This protein binds this small molecule.
Small molecule (SMILES): COC[C@@H](CCO[C@H]1CC[C@@]2(C)C(=CC[C@H]3[C@@H]4C[C@@H]5O[C@]6(CC[C@@H](C)CO6)[C@@H](C)[C@@H]5[C@@]4(C)CC[C@@H]32)C1)CO[C@@H]1O[C@H](CO)[C@@H](O[C@H]2O[C@H](CO)[C@@H](O)[C@H](O)[C@H]2O)[C@H](O)[C@H]1O

Binding-site contacts:
Ligand atom C16 contacts residue ARG372 of chain 1.B at 3.9 Å.
Ligand atom C73 contacts residue PHE379 of chain 1.B at 4.1 Å (hydrophobic).
Ligand atom C09 contacts residue VAL376 of chain 1.B at 3.6 Å (hydrophobic).
Ligand atom C81 contacts residue MET308 of chain 1.B at 4.2 Å (hydrophobic).
Ligand atom C01 contacts residue THR375 of chain 1.B at 3.7 Å.
Ligand atom O72 contacts residue ALA312 of chain 1.B at 3.6 Å.
Ligand atom C12 contacts residue ALA302 of chain 1.B at 3.4 Å (hydrophobic).
Ligand atom C12 contacts residue ARG372 of chain 1.B at 3.6 Å.
Ligand atom CG1 contacts residue ARG372 of chain 1.B at 3.7 Å.
Ligand atom C15 contacts residue VAL303 of chain 1.B at 3.7 Å (hydrophobic).
Ligand atom C10 contacts residue PHE379 of chain 1.B at 4.3 Å (hydrophobic).
Ligand atom C18 contacts residue ARG372 of chain 1.B at 3.7 Å.
Ligand atom C77 contacts residue VAL311 of chain 1.B at 3.8 Å (hydrophobic).
Ligand atom C07 contacts residue VAL303 of chain 1.B at 4.0 Å (hydrophobic).
Ligand atom O20 contacts residue ARG372 of chain 1.B at 3.5 Å.
Ligand atom C75 contacts residue PHE379 of chain 1.B at 3.4 Å (hydrophobic).
Ligand atom C77 contacts residue ALA312 of chain 1.B at 3.9 Å (hydrophobic).
Ligand atom C14 contacts residue PRO304 of chain 1.B at 3.5 Å (hydrophobic).
Ligand atom C76 contacts residue PHE379 of chain 1.B at 3.6 Å (hydrophobic).
Ligand atom C75 contacts residue ILE383 of chain 1.B at 3.6 Å (hydrophobic).
Ligand atom C76 contacts residue ALA315 of chain 1.B at 3.5 Å (hydrophobic).
Ligand atom C77 contacts residue ALA315 of chain 1.B at 3.6 Å (hydrophobic).
Ligand atom C01 contacts residue PHE379 of chain 1.B at 3.5 Å (hydrophobic).
Ligand atom C77 contacts residue MET308 of chain 1.B at 3.8 Å (hydrophobic).
Ligand atom C13 contacts residue PRO304 of chain 1.B at 3.8 Å (hydrophobic).
Ligand atom C09 contacts residue THR375 of chain 1.B at 4.3 Å.
Ligand atom C16 contacts residue PRO304 of chain 1.B at 3.6 Å (hydrophobic).
Ligand atom C14 contacts residue VAL303 of chain 1.B at 4.0 Å (hydrophobic).
Ligand atom C17 contacts residue ARG372 of chain 1.B at 4.0 Å.
Ligand atom C05 contacts residue MET308 of chain 1.B at 3.6 Å (hydrophobic).
Ligand atom O72 contacts residue MET308 of chain 1.B at 3.2 Å.
Ligand atom C74 contacts residue PHE379 of chain 1.B at 3.9 Å (hydrophobic).
Ligand atom C01 contacts residue ALA312 of chain 1.B at 3.8 Å (hydrophobic).
Ligand atom C04 contacts residue MET308 of chain 1.B at 3.5 Å (hydrophobic).
Ligand atom C79 contacts residue MET308 of chain 1.B at 4.2 Å (hydrophobic).
Ligand atom C76 contacts residue ALA312 of chain 1.B at 3.7 Å (hydrophobic).
Ligand atom C19 contacts residue VAL376 of chain 1.B at 4.0 Å (hydrophobic).
Ligand atom C81 contacts residue VAL311 of chain 1.B at 3.8 Å (hydrophobic).
Ligand atom C16 contacts residue ALA302 of chain 1.B at 3.7 Å (hydrophobic).
Ligand atom C13 contacts residue ALA302 of chain 1.B at 4.0 Å (hydrophobic).

Sequence of chain 1.B:
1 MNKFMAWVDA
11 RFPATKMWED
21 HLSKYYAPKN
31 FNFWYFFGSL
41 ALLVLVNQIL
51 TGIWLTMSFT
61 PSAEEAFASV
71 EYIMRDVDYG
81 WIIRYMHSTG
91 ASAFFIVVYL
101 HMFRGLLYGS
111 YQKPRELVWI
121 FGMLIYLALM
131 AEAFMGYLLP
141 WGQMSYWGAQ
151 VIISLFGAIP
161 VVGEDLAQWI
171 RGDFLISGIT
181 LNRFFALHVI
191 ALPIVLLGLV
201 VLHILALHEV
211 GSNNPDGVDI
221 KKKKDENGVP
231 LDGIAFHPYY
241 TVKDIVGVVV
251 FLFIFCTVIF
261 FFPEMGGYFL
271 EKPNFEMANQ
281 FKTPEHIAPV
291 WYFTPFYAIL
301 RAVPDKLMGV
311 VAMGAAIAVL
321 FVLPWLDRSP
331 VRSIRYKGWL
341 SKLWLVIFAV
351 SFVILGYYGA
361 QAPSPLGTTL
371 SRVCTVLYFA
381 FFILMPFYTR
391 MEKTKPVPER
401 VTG